Sequence of chain 38.A:
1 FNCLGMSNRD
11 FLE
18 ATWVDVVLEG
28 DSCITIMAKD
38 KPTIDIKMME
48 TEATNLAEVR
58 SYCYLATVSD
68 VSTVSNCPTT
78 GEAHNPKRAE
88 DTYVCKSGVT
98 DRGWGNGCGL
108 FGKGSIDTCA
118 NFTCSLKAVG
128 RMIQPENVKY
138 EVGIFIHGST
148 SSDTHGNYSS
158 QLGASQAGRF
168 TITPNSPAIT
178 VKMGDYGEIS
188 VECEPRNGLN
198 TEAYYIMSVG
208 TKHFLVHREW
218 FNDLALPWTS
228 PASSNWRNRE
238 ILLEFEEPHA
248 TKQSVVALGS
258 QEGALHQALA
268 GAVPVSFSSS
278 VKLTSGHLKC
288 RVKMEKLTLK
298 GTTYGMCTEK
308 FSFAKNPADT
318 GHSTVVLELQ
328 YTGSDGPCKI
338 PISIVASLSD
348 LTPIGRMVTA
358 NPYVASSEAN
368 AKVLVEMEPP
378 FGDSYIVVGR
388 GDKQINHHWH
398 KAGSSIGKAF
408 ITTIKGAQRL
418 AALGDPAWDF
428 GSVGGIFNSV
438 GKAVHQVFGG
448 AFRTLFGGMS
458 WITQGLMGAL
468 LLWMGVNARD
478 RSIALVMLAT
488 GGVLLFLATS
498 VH

Binding-site contacts:
Ligand atom O5 contacts residue SER156 of chain 38.A at 3.9 Å.
Ligand atom C5 contacts residue ASN154 of chain 38.A at 3.6 Å.
Ligand atom C1 contacts residue ASN154 of chain 38.A at 1.4 Å.
Ligand atom C7 contacts residue ASN154 of chain 38.A at 3.4 Å.
Ligand atom O5 contacts residue ASN154 of chain 38.A at 2.4 Å (h-bond).
Ligand atom N2 contacts residue ASN154 of chain 38.A at 3.0 Å (h-bond).
Ligand atom C5 contacts residue SER156 of chain 38.A at 3.9 Å.
Ligand atom N2 contacts residue SER156 of chain 38.A at 4.2 Å.
Ligand atom C3 contacts residue ASN154 of chain 38.A at 3.9 Å.
Ligand atom O7 contacts residue ASN154 of chain 38.A at 3.6 Å.
Ligand atom C2 contacts residue SER156 of chain 38.A at 4.3 Å.
Ligand atom C2 contacts residue ASN154 of chain 38.A at 2.5 Å.
Ligand atom C1 contacts residue SER156 of chain 38.A at 3.3 Å.
Ligand atom C4 contacts residue ASN154 of chain 38.A at 4.2 Å.
Ligand atom C8 contacts residue ASN154 of chain 38.A at 3.9 Å.

A small-molecule ligand and the protein it binds are described below.
Small molecule (SMILES): CC(=O)N[C@@H]1[C@@H](O)[C@H](O)[C@@H](CO)O[C@H]1O